A protein and the small-molecule ligand that binds it are described below.
Small molecule (SMILES): CC(=O)N[C@@H]1[C@@H](O)[C@H](O)[C@@H](CO)O[C@H]1O

Binding-site contacts:
Ligand atom C1 contacts residue SER41 of chain 1.C at 3.9 Å.
Ligand atom C6 contacts residue SER41 of chain 1.C at 4.5 Å.
Ligand atom O5 contacts residue ASN294 of chain 1.C at 2.4 Å (h-bond).
Ligand atom C4 contacts residue ASN294 of chain 1.C at 4.2 Å.
Ligand atom C5 contacts residue SER41 of chain 1.C at 4.0 Å.
Ligand atom C1 contacts residue GLY310 of chain 1.C at 4.0 Å.
Ligand atom C7 contacts residue ASN294 of chain 1.C at 3.5 Å.
Ligand atom O6 contacts residue GLY310 of chain 1.C at 2.9 Å (h-bond).
Ligand atom C8 contacts residue ASN294 of chain 1.C at 3.3 Å.
Ligand atom C6 contacts residue GLY310 of chain 1.C at 3.8 Å.
Ligand atom O7 contacts residue ASN294 of chain 1.C at 3.8 Å.
Ligand atom O6 contacts residue SER41 of chain 1.C at 3.4 Å (h-bond).
Ligand atom C3 contacts residue ASN294 of chain 1.C at 3.8 Å.
Ligand atom O5 contacts residue SER41 of chain 1.C at 3.7 Å.
Ligand atom C8 contacts residue ILE295 of chain 1.C at 4.5 Å (hydrophobic).
Ligand atom N2 contacts residue ASN294 of chain 1.C at 2.8 Å (h-bond).
Ligand atom O5 contacts residue GLY310 of chain 1.C at 3.3 Å.
Ligand atom C5 contacts residue GLY310 of chain 1.C at 4.2 Å.
Ligand atom C1 contacts residue ASN294 of chain 1.C at 1.4 Å.
Ligand atom C2 contacts residue ASN294 of chain 1.C at 2.4 Å.
Ligand atom C5 contacts residue ASN294 of chain 1.C at 3.7 Å.

Sequence of chain 1.C:
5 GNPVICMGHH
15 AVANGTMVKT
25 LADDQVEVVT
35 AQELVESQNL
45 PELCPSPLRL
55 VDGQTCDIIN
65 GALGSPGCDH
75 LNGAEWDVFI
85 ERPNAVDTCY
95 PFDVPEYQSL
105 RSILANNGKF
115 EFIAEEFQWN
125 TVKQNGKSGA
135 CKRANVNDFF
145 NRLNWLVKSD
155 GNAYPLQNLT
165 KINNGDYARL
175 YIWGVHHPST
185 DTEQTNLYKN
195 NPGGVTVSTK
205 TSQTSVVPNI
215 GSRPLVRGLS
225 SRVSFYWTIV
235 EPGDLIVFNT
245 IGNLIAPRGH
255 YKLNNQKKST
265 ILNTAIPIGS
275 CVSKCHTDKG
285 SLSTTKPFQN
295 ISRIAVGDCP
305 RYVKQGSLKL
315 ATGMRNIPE